Sequence of chain 1.A:
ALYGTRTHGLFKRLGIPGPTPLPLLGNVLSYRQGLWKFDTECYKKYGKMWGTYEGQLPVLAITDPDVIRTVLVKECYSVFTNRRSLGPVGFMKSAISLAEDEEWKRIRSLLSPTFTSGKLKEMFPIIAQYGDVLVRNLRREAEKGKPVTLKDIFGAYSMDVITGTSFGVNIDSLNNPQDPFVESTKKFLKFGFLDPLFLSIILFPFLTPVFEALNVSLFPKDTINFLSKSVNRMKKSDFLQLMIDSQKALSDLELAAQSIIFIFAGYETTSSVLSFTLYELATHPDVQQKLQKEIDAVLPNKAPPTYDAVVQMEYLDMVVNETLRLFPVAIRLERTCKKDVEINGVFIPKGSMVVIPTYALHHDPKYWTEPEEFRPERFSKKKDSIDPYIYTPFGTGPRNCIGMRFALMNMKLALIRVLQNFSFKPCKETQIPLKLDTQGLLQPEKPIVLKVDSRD

This small molecule binds to this protein.
Small molecule (SMILES): Clc1ccccc1C(c1ccccc1)(c1ccccc1)n1ccnc1

Binding-site contacts:
Ligand atom CAF contacts residue CL61 of chain 1.K at 4.0 Å.
Ligand atom CAF contacts residue PHE192 of chain 1.A at 3.5 Å (hydrophobic).
Ligand atom CAD contacts residue PHE192 of chain 1.A at 4.0 Å (hydrophobic).
Ligand atom CAH contacts residue ARG84 of chain 1.A at 4.1 Å.
Ligand atom CAQ contacts residue HEM1 of chain 1.I at 3.0 Å.
Ligand atom CAT contacts residue ILE280 of chain 1.A at 4.1 Å (hydrophobic).
Ligand atom CAS contacts residue CL61 of chain 1.K at 3.7 Å.
Ligand atom CAD contacts residue GLY459 of chain 1.A at 3.8 Å.
Ligand atom CAS contacts residue PHE192 of chain 1.A at 3.8 Å (hydrophobic).
Ligand atom CAX contacts residue CL61 of chain 1.K at 3.8 Å.
Ligand atom CLAY contacts residue ALA284 of chain 1.A at 3.5 Å.
Ligand atom CAT contacts residue PHE283 of chain 1.A at 3.4 Å (hydrophobic).
Ligand atom CAP contacts residue THR288 of chain 1.A at 3.6 Å.
Ligand atom CAP contacts residue ALA284 of chain 1.A at 3.4 Å (hydrophobic).
Ligand atom CAV contacts residue ALA284 of chain 1.A at 3.7 Å (hydrophobic).
Ligand atom CAB contacts residue ALA349 of chain 1.A at 3.9 Å (hydrophobic).
Ligand atom CAA contacts residue THR288 of chain 1.A at 4.0 Å.
Ligand atom NAO contacts residue HEM1 of chain 1.I at 4.1 Å.
Ligand atom CAM contacts residue HEM1 of chain 1.I at 2.8 Å.
Ligand atom NAN contacts residue HEM1 of chain 1.I at 1.9 Å.
Ligand atom CAQ contacts residue ALA284 of chain 1.A at 3.3 Å (hydrophobic).
Ligand atom CAE contacts residue PHE192 of chain 1.A at 3.6 Å (hydrophobic).
Ligand atom CAV contacts residue CL61 of chain 1.K at 3.5 Å.
Ligand atom CAP contacts residue HEM1 of chain 1.I at 4.1 Å.
Ligand atom CAE contacts residue CL61 of chain 1.K at 4.0 Å.
Ligand atom CLAY contacts residue HEM1 of chain 1.I at 3.7 Å.
Ligand atom CAS contacts residue PHE283 of chain 1.A at 3.8 Å (hydrophobic).
Ligand atom CAU contacts residue CL61 of chain 1.K at 3.9 Å.
Ligand atom CAK contacts residue CL61 of chain 1.K at 3.7 Å.
Ligand atom CAG contacts residue ARG84 of chain 1.A at 3.7 Å.
Ligand atom CAX contacts residue ALA284 of chain 1.A at 3.7 Å (hydrophobic).
Ligand atom CAT contacts residue CL61 of chain 1.K at 3.6 Å.
Ligand atom CAQ contacts residue THR288 of chain 1.A at 3.8 Å.
Ligand atom CAJ contacts residue HEM1 of chain 1.I at 3.9 Å.
Ligand atom CAI contacts residue CL61 of chain 1.K at 3.8 Å.
Ligand atom CAU contacts residue PHE192 of chain 1.A at 3.4 Å (hydrophobic).
Ligand atom CAB contacts residue VAL348 of chain 1.A at 4.0 Å (hydrophobic).
Ligand atom CAH contacts residue HEM1 of chain 1.I at 3.7 Å.
Ligand atom CAB contacts residue LEU460 of chain 1.A at 3.8 Å (hydrophobic).
Ligand atom CAV contacts residue ILE280 of chain 1.A at 3.8 Å (hydrophobic).